Sequence of chain 2.A:
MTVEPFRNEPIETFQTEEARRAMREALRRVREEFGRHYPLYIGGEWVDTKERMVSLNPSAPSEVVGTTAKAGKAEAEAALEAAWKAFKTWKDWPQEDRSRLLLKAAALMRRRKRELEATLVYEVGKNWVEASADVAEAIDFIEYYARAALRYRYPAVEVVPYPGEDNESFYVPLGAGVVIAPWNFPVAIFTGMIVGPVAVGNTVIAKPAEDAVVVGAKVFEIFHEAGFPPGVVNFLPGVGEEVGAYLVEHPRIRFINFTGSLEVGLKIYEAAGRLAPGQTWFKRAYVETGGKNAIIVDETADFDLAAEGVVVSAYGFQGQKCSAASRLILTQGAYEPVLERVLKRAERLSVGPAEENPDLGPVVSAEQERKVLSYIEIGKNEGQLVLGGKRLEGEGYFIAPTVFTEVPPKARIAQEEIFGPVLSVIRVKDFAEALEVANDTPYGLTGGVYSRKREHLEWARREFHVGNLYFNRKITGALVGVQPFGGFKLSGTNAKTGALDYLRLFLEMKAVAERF

This small molecule binds to this protein.
Small molecule (SMILES): O=C(O)[C@@H]1CCCN1

Binding-site contacts:
Ligand atom O contacts residue PHE485 of chain 2.A at 3.6 Å.
Ligand atom CA contacts residue SER323 of chain 2.A at 4.3 Å.
Ligand atom CA contacts residue GLU137 of chain 2.A at 4.2 Å.
Ligand atom CB contacts residue CYS322 of chain 2.A at 4.1 Å (hydrophobic).
Ligand atom CD contacts residue ALA478 of chain 2.A at 4.5 Å (hydrophobic).
Ligand atom CB contacts residue ILE189 of chain 2.A at 4.5 Å (hydrophobic).
Ligand atom O contacts residue SER323 of chain 2.A at 3.5 Å (h-bond).
Ligand atom OXT contacts residue PHE185 of chain 2.A at 4.1 Å.
Ligand atom N contacts residue ALA478 of chain 2.A at 3.8 Å.
Ligand atom C contacts residue SER323 of chain 2.A at 3.2 Å.
Ligand atom OXT contacts residue SER323 of chain 2.A at 2.6 Å (h-bond).
Ligand atom C contacts residue GLY477 of chain 2.A at 3.3 Å.
Ligand atom CB contacts residue PHE185 of chain 2.A at 3.7 Å (hydrophobic).
Ligand atom C contacts residue THR476 of chain 2.A at 4.3 Å.
Ligand atom CG contacts residue CYS322 of chain 2.A at 4.4 Å (hydrophobic).
Ligand atom CA contacts residue PHE185 of chain 2.A at 3.9 Å (hydrophobic).
Ligand atom CB contacts residue SER323 of chain 2.A at 4.3 Å.
Ligand atom OXT contacts residue GLY477 of chain 2.A at 2.9 Å (h-bond).
Ligand atom OXT contacts residue LYS321 of chain 2.A at 4.2 Å.
Ligand atom CD contacts residue PHE485 of chain 2.A at 3.5 Å (hydrophobic).
Ligand atom OXT contacts residue ALA478 of chain 2.A at 4.2 Å.
Ligand atom CG contacts residue PHE485 of chain 2.A at 3.6 Å (hydrophobic).
Ligand atom CB contacts residue PHE485 of chain 2.A at 4.2 Å (hydrophobic).
Ligand atom C contacts residue ALA478 of chain 2.A at 3.8 Å (hydrophobic).
Ligand atom CG contacts residue GLU137 of chain 2.A at 4.1 Å.
Ligand atom CD contacts residue GLU137 of chain 2.A at 3.5 Å.
Ligand atom O contacts residue GLY477 of chain 2.A at 3.3 Å (h-bond).
Ligand atom O contacts residue THR476 of chain 2.A at 4.0 Å.
Ligand atom O contacts residue ALA478 of chain 2.A at 3.1 Å (h-bond).
Ligand atom CG contacts residue ILE189 of chain 2.A at 3.8 Å (hydrophobic).
Ligand atom OXT contacts residue THR476 of chain 2.A at 3.8 Å.
Ligand atom N contacts residue GLU137 of chain 2.A at 3.3 Å (salt-bridge).